Binding-site contacts:
Ligand atom C3 contacts residue ASN109 of chain 1.D at 3.8 Å.
Ligand atom O7 contacts residue ASN109 of chain 1.D at 4.2 Å.
Ligand atom N2 contacts residue ASN109 of chain 1.D at 3.0 Å (h-bond).
Ligand atom C7 contacts residue SER111 of chain 1.D at 3.4 Å.
Ligand atom C3 contacts residue SER111 of chain 1.D at 4.1 Å.
Ligand atom C8 contacts residue SER110 of chain 1.D at 3.4 Å.
Ligand atom C1 contacts residue HIS113 of chain 1.D at 3.6 Å.
Ligand atom O6 contacts residue HIS113 of chain 1.D at 4.2 Å.
Ligand atom C2 contacts residue SER111 of chain 1.D at 3.4 Å.
Ligand atom C7 contacts residue ASN109 of chain 1.D at 3.7 Å.
Ligand atom C1 contacts residue SER111 of chain 1.D at 3.3 Å.
Ligand atom O5 contacts residue ASN109 of chain 1.D at 2.3 Å (h-bond).
Ligand atom C8 contacts residue SER111 of chain 1.D at 3.4 Å.
Ligand atom N2 contacts residue SER111 of chain 1.D at 2.5 Å (h-bond).
Ligand atom C1 contacts residue ASN109 of chain 1.D at 1.4 Å.
Ligand atom C5 contacts residue HIS113 of chain 1.D at 3.8 Å.
Ligand atom C6 contacts residue HIS113 of chain 1.D at 3.4 Å.
Ligand atom C5 contacts residue ASN109 of chain 1.D at 3.6 Å.
Ligand atom C8 contacts residue HIS113 of chain 1.D at 3.7 Å.
Ligand atom C2 contacts residue ASN109 of chain 1.D at 2.5 Å.
Ligand atom O5 contacts residue HIS113 of chain 1.D at 3.5 Å.
Ligand atom C7 contacts residue SER110 of chain 1.D at 4.4 Å.
Ligand atom C4 contacts residue ASN109 of chain 1.D at 4.1 Å.

This protein binds this small molecule.
Small molecule (SMILES): CC(=O)N[C@H]1[C@@H](O[C@H]2[C@H](O)[C@@H](NC(C)=O)CO[C@@H]2CO)O[C@H](CO)[C@@H](O)[C@@H]1O

Sequence of chain 1.D:
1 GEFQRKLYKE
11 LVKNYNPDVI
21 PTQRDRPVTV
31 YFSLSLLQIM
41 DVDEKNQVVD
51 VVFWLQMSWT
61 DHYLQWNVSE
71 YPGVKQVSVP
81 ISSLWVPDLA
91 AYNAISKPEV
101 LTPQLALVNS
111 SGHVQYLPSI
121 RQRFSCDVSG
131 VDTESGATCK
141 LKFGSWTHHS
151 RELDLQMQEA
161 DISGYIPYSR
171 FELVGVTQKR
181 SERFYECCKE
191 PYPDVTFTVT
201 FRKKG